The small molecule below binds the protein below.
Small molecule (SMILES): CC(C)[C@H](N)C(=O)O

Binding-site contacts:
Ligand atom CB contacts residue VAL332 of chain 1.L at 3.7 Å (hydrophobic).
Ligand atom C contacts residue GLY331 of chain 1.L at 3.5 Å.
Ligand atom CG2 contacts residue VAL352 of chain 1.L at 3.9 Å (hydrophobic).
Ligand atom OXT contacts residue PRO330 of chain 1.L at 4.0 Å.
Ligand atom CB contacts residue LEU333 of chain 1.L at 4.3 Å (hydrophobic).
Ligand atom CG1 contacts residue VAL352 of chain 1.L at 4.1 Å (hydrophobic).
Ligand atom N contacts residue ILE114 of chain 1.K at 3.1 Å (h-bond).
Ligand atom O contacts residue LEU333 of chain 1.L at 3.2 Å (h-bond).
Ligand atom CG2 contacts residue ILE114 of chain 1.K at 3.3 Å (hydrophobic).
Ligand atom OXT contacts residue TYR112 of chain 1.K at 4.3 Å.
Ligand atom OXT contacts residue ASN113 of chain 1.K at 3.2 Å (h-bond).
Ligand atom CG1 contacts residue VAL326 of chain 1.L at 3.9 Å (hydrophobic).
Ligand atom O contacts residue PRO330 of chain 1.L at 4.1 Å.
Ligand atom CA contacts residue ASP328 of chain 1.L at 3.5 Å.
Ligand atom CG1 contacts residue SER361 of chain 1.L at 3.6 Å.
Ligand atom O contacts residue VAL332 of chain 1.L at 2.9 Å (h-bond).
Ligand atom OXT contacts residue GLY331 of chain 1.L at 3.5 Å (h-bond).
Ligand atom OXT contacts residue ILE114 of chain 1.K at 3.2 Å (h-bond).
Ligand atom C contacts residue ILE114 of chain 1.K at 4.3 Å (hydrophobic).
Ligand atom C contacts residue VAL332 of chain 1.L at 4.0 Å (hydrophobic).
Ligand atom CG1 contacts residue ASP328 of chain 1.L at 3.5 Å.
Ligand atom N contacts residue ASN113 of chain 1.K at 2.9 Å (h-bond).
Ligand atom C contacts residue ILE329 of chain 1.L at 3.8 Å (hydrophobic).
Ligand atom O contacts residue GLY331 of chain 1.L at 3.0 Å (h-bond).
Ligand atom CA contacts residue ILE329 of chain 1.L at 3.9 Å (hydrophobic).
Ligand atom CB contacts residue ASP328 of chain 1.L at 4.1 Å.
Ligand atom OXT contacts residue ILE329 of chain 1.L at 4.3 Å.
Ligand atom N contacts residue ASP328 of chain 1.L at 2.7 Å (salt-bridge).
Ligand atom C contacts residue ASN113 of chain 1.K at 3.9 Å.
Ligand atom CG1 contacts residue VAL332 of chain 1.L at 3.9 Å (hydrophobic).
Ligand atom CA contacts residue ASN113 of chain 1.K at 3.9 Å.
Ligand atom CA contacts residue ILE114 of chain 1.K at 3.9 Å (hydrophobic).
Ligand atom O contacts residue ILE329 of chain 1.L at 3.7 Å.
Ligand atom CA contacts residue VAL332 of chain 1.L at 3.8 Å (hydrophobic).
Ligand atom C contacts residue LEU333 of chain 1.L at 4.3 Å (hydrophobic).
Ligand atom CG2 contacts residue LEU333 of chain 1.L at 4.3 Å (hydrophobic).
Ligand atom CB contacts residue ILE114 of chain 1.K at 4.1 Å (hydrophobic).
Ligand atom C contacts residue PRO330 of chain 1.L at 4.2 Å (hydrophobic).

Sequence of chain 1.K:
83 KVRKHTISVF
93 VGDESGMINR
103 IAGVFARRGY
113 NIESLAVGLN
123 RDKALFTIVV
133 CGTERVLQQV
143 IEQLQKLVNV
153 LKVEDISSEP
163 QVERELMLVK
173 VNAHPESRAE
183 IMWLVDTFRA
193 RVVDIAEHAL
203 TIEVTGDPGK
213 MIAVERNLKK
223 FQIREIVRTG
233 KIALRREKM

Sequence of chain 1.L:
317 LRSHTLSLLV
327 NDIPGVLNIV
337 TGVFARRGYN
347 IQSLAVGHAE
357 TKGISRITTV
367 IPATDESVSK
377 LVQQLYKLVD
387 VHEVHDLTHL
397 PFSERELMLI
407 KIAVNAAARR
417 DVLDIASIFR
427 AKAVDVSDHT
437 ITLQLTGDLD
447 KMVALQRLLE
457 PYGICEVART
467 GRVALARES